Sequence of chain 1.C:
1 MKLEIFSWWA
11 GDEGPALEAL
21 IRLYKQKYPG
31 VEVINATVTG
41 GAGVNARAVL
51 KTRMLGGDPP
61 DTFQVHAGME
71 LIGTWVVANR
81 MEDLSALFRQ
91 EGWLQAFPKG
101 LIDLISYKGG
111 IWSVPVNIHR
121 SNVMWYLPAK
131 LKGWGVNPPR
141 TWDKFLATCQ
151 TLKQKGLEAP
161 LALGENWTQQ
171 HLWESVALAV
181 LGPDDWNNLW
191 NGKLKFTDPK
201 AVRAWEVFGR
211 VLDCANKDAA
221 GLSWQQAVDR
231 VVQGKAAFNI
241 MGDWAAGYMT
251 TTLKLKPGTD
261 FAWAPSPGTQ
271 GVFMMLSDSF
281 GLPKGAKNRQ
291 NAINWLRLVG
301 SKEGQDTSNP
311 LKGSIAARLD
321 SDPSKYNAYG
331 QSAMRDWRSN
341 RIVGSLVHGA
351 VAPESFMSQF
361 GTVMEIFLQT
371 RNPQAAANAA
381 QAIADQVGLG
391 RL

Binding-site contacts:
Ligand atom O1 contacts residue HIS66 of chain 1.C at 2.9 Å (h-bond).
Ligand atom O2 contacts residue LEU276 of chain 1.C at 3.2 Å.
Ligand atom O2 contacts residue HIS66 of chain 1.C at 2.8 Å (h-bond).
Ligand atom O6 contacts residue ALA42 of chain 1.C at 2.9 Å (h-bond).
Ligand atom O6 contacts residue TRP224 of chain 1.C at 3.9 Å.
Ligand atom O4 contacts residue GLU13 of chain 1.C at 2.7 Å (salt-bridge).
Ligand atom C2 contacts residue ASP278 of chain 1.C at 3.4 Å.
Ligand atom C2 contacts residue GLN64 of chain 1.C at 4.0 Å.
Ligand atom O5 contacts residue TRP8 of chain 1.C at 3.3 Å (h-bond).
Ligand atom O6 contacts residue GLU13 of chain 1.C at 2.7 Å (salt-bridge).
Ligand atom C1 contacts residue TRP8 of chain 1.C at 3.9 Å (hydrophobic).
Ligand atom O6 contacts residue TRP8 of chain 1.C at 3.3 Å (h-bond).
Ligand atom C2 contacts residue TRP8 of chain 1.C at 3.7 Å (hydrophobic).
Ligand atom C1 contacts residue HIS348 of chain 1.C at 3.3 Å.
Ligand atom C6 contacts residue ALA42 of chain 1.C at 3.6 Å (hydrophobic).
Ligand atom C3 contacts residue ASP278 of chain 1.C at 3.5 Å.
Ligand atom C6 contacts residue GLU13 of chain 1.C at 3.4 Å.
Ligand atom O6 contacts residue GLY41 of chain 1.C at 3.6 Å.
Ligand atom O3 contacts residue ASP278 of chain 1.C at 2.6 Å (salt-bridge).
Ligand atom C6 contacts residue TRP244 of chain 1.C at 3.8 Å (hydrophobic).
Ligand atom O1 contacts residue HIS348 of chain 1.C at 2.7 Å (h-bond).
Ligand atom O5 contacts residue HIS348 of chain 1.C at 3.9 Å.
Ligand atom C5 contacts residue TRP244 of chain 1.C at 3.7 Å (hydrophobic).
Ligand atom O3 contacts residue GLN64 of chain 1.C at 3.6 Å.
Ligand atom C4 contacts residue TRP8 of chain 1.C at 3.8 Å (hydrophobic).
Ligand atom O1 contacts residue ALA42 of chain 1.C at 3.6 Å.
Ligand atom O4 contacts residue LYS312 of chain 1.C at 2.9 Å (salt-bridge).
Ligand atom C4 contacts residue LYS312 of chain 1.C at 3.8 Å.
Ligand atom C3 contacts residue LYS312 of chain 1.C at 3.7 Å.
Ligand atom C4 contacts residue GLU13 of chain 1.C at 3.5 Å.
Ligand atom O3 contacts residue LYS312 of chain 1.C at 3.0 Å (salt-bridge).
Ligand atom C1 contacts residue HIS66 of chain 1.C at 3.7 Å.
Ligand atom C5 contacts residue TRP8 of chain 1.C at 3.9 Å (hydrophobic).
Ligand atom O1 contacts residue TRP8 of chain 1.C at 3.4 Å.
Ligand atom O3 contacts residue TRP9 of chain 1.C at 3.0 Å (h-bond).
Ligand atom C6 contacts residue TRP224 of chain 1.C at 3.7 Å (hydrophobic).
Ligand atom C2 contacts residue HIS66 of chain 1.C at 3.6 Å.
Ligand atom O4 contacts residue TRP244 of chain 1.C at 3.5 Å.
Ligand atom O2 contacts residue ASP278 of chain 1.C at 2.5 Å (salt-bridge).
Ligand atom O5 contacts residue ALA42 of chain 1.C at 3.3 Å.

This protein binds this small molecule.
Small molecule (SMILES): OC[C@H]1O[C@@H](O)[C@H](O)[C@@H](O)[C@@H]1O